Sequence of chain 1.B:
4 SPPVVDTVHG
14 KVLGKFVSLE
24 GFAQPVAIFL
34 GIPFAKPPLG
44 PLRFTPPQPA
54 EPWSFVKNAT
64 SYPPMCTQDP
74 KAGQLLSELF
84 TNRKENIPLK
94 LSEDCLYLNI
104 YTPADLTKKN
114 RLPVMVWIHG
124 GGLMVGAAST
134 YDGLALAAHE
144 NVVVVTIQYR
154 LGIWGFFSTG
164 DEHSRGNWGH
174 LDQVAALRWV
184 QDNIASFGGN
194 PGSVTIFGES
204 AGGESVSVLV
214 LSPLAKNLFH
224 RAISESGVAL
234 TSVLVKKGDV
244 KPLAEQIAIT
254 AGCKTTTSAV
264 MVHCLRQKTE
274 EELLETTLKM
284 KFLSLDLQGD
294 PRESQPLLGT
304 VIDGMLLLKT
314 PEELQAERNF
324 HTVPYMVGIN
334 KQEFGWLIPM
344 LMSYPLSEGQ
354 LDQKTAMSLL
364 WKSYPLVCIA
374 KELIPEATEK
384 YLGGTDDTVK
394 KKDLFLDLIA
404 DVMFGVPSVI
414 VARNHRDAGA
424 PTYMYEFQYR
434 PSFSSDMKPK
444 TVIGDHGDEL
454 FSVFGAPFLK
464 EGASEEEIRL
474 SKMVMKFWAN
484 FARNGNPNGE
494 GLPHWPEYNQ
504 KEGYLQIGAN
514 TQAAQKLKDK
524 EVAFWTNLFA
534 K

The small molecule below binds the protein below.
Small molecule (SMILES): CC(=O)N[C@@H]1[C@@H](O)[C@H](O)[C@@H](CO)O[C@H]1O

Binding-site contacts:
Ligand atom C7 contacts residue ASN61 of chain 1.B at 3.2 Å.
Ligand atom C7 contacts residue THR63 of chain 1.B at 4.1 Å.
Ligand atom C3 contacts residue ASN61 of chain 1.B at 3.7 Å.
Ligand atom C4 contacts residue ASN61 of chain 1.B at 4.2 Å.
Ligand atom C2 contacts residue ASN61 of chain 1.B at 2.5 Å.
Ligand atom C1 contacts residue ASN61 of chain 1.B at 1.4 Å.
Ligand atom O5 contacts residue ASN61 of chain 1.B at 2.4 Å (h-bond).
Ligand atom O5 contacts residue LEU16 of chain 1.B at 4.0 Å.
Ligand atom O6 contacts residue LEU16 of chain 1.B at 3.7 Å.
Ligand atom O7 contacts residue ASN61 of chain 1.B at 4.2 Å.
Ligand atom C8 contacts residue THR63 of chain 1.B at 2.9 Å.
Ligand atom C1 contacts residue THR63 of chain 1.B at 4.3 Å.
Ligand atom C8 contacts residue ASN61 of chain 1.B at 3.0 Å.
Ligand atom N2 contacts residue ASN61 of chain 1.B at 2.8 Å (h-bond).
Ligand atom C5 contacts residue ASN61 of chain 1.B at 3.7 Å.